This small molecule binds to this protein.
Small molecule (SMILES): C[C@H](C(=O)O)N(c1ccccc1)S(C)(=O)=O

Binding-site contacts:
Ligand atom C09 contacts residue GLN253 of chain 1.B at 4.0 Å.
Ligand atom C11 contacts residue ALA304 of chain 1.B at 3.6 Å (hydrophobic).
Ligand atom C12 contacts residue VAL305 of chain 1.B at 4.3 Å (hydrophobic).
Ligand atom C08 contacts residue PRO237 of chain 1.B at 3.6 Å (hydrophobic).
Ligand atom C08 contacts residue LEU235 of chain 1.B at 3.5 Å (hydrophobic).
Ligand atom C10 contacts residue GLN253 of chain 1.B at 3.2 Å.
Ligand atom C10 contacts residue PRO327 of chain 1.B at 3.5 Å (hydrophobic).
Ligand atom O16 contacts residue ALA304 of chain 1.B at 4.5 Å.
Ligand atom C11 contacts residue PRO327 of chain 1.B at 3.8 Å (hydrophobic).
Ligand atom O05 contacts residue LYS236 of chain 1.B at 3.2 Å (salt-bridge).
Ligand atom C11 contacts residue GLN253 of chain 1.B at 4.0 Å.
Ligand atom C09 contacts residue PRO237 of chain 1.B at 3.8 Å (hydrophobic).
Ligand atom C03 contacts residue LYS236 of chain 1.B at 4.2 Å.
Ligand atom C01 contacts residue ARG306 of chain 1.B at 4.1 Å.
Ligand atom C10 contacts residue ALA304 of chain 1.B at 4.0 Å (hydrophobic).
Ligand atom C14 contacts residue LEU238 of chain 1.B at 3.8 Å (hydrophobic).
Ligand atom C11 contacts residue ARG306 of chain 1.B at 3.9 Å.
Ligand atom C11 contacts residue VAL305 of chain 1.B at 3.9 Å (hydrophobic).
Ligand atom C12 contacts residue ARG306 of chain 1.B at 3.8 Å.
Ligand atom O04 contacts residue LYS236 of chain 1.B at 4.1 Å.
Ligand atom O04 contacts residue LEU235 of chain 1.B at 4.0 Å.
Ligand atom C09 contacts residue ASN234 of chain 1.B at 3.5 Å.
Ligand atom C03 contacts residue LEU235 of chain 1.B at 4.3 Å (hydrophobic).
Ligand atom C12 contacts residue PRO327 of chain 1.B at 4.2 Å (hydrophobic).
Ligand atom C09 contacts residue LEU235 of chain 1.B at 3.7 Å (hydrophobic).
Ligand atom C10 contacts residue ASN234 of chain 1.B at 4.2 Å.
Ligand atom C14 contacts residue PRO237 of chain 1.B at 4.1 Å (hydrophobic).
Ligand atom C08 contacts residue PRO327 of chain 1.B at 4.0 Å (hydrophobic).
Ligand atom C14 contacts residue GLN250 of chain 1.B at 3.7 Å.
Ligand atom O04 contacts residue LEU238 of chain 1.B at 4.4 Å.
Ligand atom O04 contacts residue PRO237 of chain 1.B at 4.1 Å.
Ligand atom C07 contacts residue PRO327 of chain 1.B at 4.3 Å (hydrophobic).
Ligand atom O15 contacts residue LEU238 of chain 1.B at 4.3 Å.
Ligand atom C09 contacts residue PRO327 of chain 1.B at 3.7 Å (hydrophobic).
Ligand atom C12 contacts residue ALA304 of chain 1.B at 3.9 Å (hydrophobic).

Sequence of chain 1.B:
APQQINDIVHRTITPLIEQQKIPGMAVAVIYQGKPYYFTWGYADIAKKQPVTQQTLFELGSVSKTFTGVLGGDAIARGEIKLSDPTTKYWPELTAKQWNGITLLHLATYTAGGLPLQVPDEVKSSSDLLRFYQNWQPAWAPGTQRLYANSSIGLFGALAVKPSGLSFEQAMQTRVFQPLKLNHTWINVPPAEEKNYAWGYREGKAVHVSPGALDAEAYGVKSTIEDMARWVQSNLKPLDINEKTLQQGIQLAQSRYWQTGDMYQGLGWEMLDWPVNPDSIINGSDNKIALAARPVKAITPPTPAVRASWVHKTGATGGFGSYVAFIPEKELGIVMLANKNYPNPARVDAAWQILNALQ